Sequence of chain 1.B:
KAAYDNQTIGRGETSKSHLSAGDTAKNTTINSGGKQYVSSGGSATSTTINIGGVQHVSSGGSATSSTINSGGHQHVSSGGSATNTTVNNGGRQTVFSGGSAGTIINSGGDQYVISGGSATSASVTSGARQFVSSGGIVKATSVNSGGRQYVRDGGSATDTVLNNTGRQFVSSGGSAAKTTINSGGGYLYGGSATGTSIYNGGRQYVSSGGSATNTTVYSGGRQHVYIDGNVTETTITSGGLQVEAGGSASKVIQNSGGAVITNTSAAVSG

Binding-site contacts:
Ligand atom C1 contacts residue SER52 of chain 1.B at 1.3 Å.
Ligand atom C2 contacts residue ALA53 of chain 1.B at 3.8 Å (hydrophobic).
Ligand atom C3 contacts residue SER52 of chain 1.B at 3.0 Å.
Ligand atom O2 contacts residue ALA53 of chain 1.B at 4.3 Å.
Ligand atom C2 contacts residue SER52 of chain 1.B at 2.4 Å.
Ligand atom C7 contacts residue 2891 of chain 1.RB at 3.8 Å.
Ligand atom C1 contacts residue ALA53 of chain 1.B at 4.0 Å (hydrophobic).
Ligand atom O7 contacts residue 2891 of chain 1.RB at 4.0 Å.
Ligand atom O2 contacts residue ALA72 of chain 1.B at 4.3 Å.
Ligand atom C1 contacts residue GLY51 of chain 1.B at 4.5 Å.
Ligand atom C1 contacts residue THR54 of chain 1.B at 4.4 Å.
Ligand atom O3 contacts residue THR73 of chain 1.B at 2.8 Å.
Ligand atom O2 contacts residue SER52 of chain 1.B at 3.6 Å (h-bond).
Ligand atom C4 contacts residue 2891 of chain 1.RB at 4.2 Å.
Ligand atom O2 contacts residue 2891 of chain 1.RB at 3.6 Å (h-bond).
Ligand atom O5 contacts residue 2891 of chain 1.RB at 4.0 Å.
Ligand atom C1 contacts residue SER71 of chain 1.B at 3.8 Å.
Ligand atom O3 contacts residue THR54 of chain 1.B at 3.6 Å (h-bond).
Ligand atom O2 contacts residue SER71 of chain 1.B at 3.4 Å.
Ligand atom C3 contacts residue THR54 of chain 1.B at 3.5 Å.
Ligand atom C4 contacts residue THR73 of chain 1.B at 4.5 Å.
Ligand atom C5 contacts residue SER52 of chain 1.B at 2.9 Å.
Ligand atom C2 contacts residue SER71 of chain 1.B at 4.0 Å.
Ligand atom O5 contacts residue SER71 of chain 1.B at 4.0 Å.
Ligand atom O5 contacts residue SER52 of chain 1.B at 2.4 Å (h-bond).
Ligand atom C2 contacts residue THR73 of chain 1.B at 3.2 Å.
Ligand atom O2 contacts residue THR73 of chain 1.B at 2.7 Å.
Ligand atom C4 contacts residue SER52 of chain 1.B at 3.6 Å.
Ligand atom C2 contacts residue THR54 of chain 1.B at 3.7 Å.
Ligand atom C6 contacts residue 2891 of chain 1.RB at 4.2 Å.
Ligand atom O6 contacts residue 2891 of chain 1.RB at 3.5 Å (h-bond).
Ligand atom C6 contacts residue SER52 of chain 1.B at 4.2 Å.
Ligand atom C3 contacts residue THR73 of chain 1.B at 3.5 Å.
Ligand atom O3 contacts residue SER52 of chain 1.B at 4.3 Å.
Ligand atom C5 contacts residue 2891 of chain 1.RB at 4.4 Å.

The small molecule below binds the protein below.
Small molecule (SMILES): OC[C@@H](O)[C@H]1O[C@H](O)[C@@H](O)[C@@H](O)[C@@H]1O